Binding-site contacts:
Ligand atom N2 contacts residue ASN187 of chain 1.A at 2.9 Å (h-bond).
Ligand atom C8 contacts residue ASN187 of chain 1.A at 4.2 Å.
Ligand atom C7 contacts residue ASN187 of chain 1.A at 3.8 Å.
Ligand atom C7 contacts residue GLY186 of chain 1.A at 4.3 Å.
Ligand atom C3 contacts residue ASN187 of chain 1.A at 3.8 Å.
Ligand atom O7 contacts residue ASN185 of chain 1.A at 4.2 Å.
Ligand atom C4 contacts residue ASN187 of chain 1.A at 4.2 Å.
Ligand atom O6 contacts residue ASN187 of chain 1.A at 4.2 Å.
Ligand atom O5 contacts residue ASN187 of chain 1.A at 2.4 Å (h-bond).
Ligand atom C5 contacts residue ASN187 of chain 1.A at 3.7 Å.
Ligand atom O7 contacts residue GLY186 of chain 1.A at 3.9 Å.
Ligand atom C2 contacts residue ASN187 of chain 1.A at 2.5 Å.
Ligand atom C1 contacts residue ASN187 of chain 1.A at 1.4 Å.

The small molecule below binds the protein below.
Small molecule (SMILES): CC(=O)N[C@@H]1[C@@H](O)[C@H](O)[C@@H](CO)O[C@H]1O

Sequence of chain 1.A:
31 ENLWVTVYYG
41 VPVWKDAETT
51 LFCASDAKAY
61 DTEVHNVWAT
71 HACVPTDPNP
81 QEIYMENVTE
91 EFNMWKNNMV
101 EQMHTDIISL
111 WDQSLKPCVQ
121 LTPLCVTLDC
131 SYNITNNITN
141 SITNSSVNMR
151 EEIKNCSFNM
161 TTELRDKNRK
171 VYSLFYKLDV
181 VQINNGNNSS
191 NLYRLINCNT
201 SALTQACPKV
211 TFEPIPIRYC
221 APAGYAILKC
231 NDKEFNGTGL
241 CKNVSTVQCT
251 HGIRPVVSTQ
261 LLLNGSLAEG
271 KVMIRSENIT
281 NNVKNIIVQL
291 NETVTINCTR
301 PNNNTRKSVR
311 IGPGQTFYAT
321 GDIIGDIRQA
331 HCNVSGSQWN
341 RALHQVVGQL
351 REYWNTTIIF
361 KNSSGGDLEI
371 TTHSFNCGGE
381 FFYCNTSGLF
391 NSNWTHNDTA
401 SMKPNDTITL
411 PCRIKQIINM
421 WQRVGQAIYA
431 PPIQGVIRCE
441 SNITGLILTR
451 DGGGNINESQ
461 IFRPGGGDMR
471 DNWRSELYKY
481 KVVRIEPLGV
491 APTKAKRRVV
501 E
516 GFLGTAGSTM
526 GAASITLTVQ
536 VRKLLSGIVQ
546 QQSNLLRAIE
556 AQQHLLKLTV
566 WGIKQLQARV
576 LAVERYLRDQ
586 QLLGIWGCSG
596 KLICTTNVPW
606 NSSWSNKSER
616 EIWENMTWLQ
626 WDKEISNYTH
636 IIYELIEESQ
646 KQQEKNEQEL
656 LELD